Sequence of chain 1.A:
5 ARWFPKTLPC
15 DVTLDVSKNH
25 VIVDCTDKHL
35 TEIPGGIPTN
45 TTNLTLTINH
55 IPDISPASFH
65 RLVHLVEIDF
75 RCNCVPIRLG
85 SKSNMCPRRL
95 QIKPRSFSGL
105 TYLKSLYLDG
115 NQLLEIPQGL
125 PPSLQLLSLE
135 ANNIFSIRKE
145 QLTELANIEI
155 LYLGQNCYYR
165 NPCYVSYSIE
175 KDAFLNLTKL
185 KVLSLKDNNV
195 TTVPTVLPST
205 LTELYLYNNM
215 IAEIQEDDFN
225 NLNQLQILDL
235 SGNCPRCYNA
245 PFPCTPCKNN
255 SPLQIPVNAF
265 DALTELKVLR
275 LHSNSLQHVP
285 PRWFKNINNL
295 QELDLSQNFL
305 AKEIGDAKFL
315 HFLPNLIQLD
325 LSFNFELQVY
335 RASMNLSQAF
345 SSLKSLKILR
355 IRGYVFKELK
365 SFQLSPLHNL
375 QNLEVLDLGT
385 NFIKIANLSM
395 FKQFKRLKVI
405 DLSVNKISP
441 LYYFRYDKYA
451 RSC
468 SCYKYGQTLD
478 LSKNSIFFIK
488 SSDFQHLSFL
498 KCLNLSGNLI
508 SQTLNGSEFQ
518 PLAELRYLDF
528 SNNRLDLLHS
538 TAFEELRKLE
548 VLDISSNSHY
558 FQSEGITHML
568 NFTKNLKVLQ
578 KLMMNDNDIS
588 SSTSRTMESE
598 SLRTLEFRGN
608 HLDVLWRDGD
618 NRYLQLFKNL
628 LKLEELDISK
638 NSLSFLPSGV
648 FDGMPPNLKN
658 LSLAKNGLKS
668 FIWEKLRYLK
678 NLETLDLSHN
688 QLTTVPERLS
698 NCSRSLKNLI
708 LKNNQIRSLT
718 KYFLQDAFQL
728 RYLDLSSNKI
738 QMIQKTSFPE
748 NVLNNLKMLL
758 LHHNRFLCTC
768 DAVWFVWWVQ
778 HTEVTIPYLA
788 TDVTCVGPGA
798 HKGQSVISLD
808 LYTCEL

This small molecule binds to this protein.
Small molecule (SMILES): CC(=O)N[C@H]1[C@H](O[C@H]2[C@H](O)[C@@H](NC(C)=O)CO[C@@H]2CO)O[C@H](CO)[C@@H](O)[C@@H]1O

Binding-site contacts:
Ligand atom C6 contacts residue SER109 of chain 1.A at 4.0 Å.
Ligand atom O7 contacts residue ASN47 of chain 1.A at 3.3 Å (h-bond).
Ligand atom C7 contacts residue ASN47 of chain 1.A at 3.4 Å.
Ligand atom C3 contacts residue ASN47 of chain 1.A at 3.8 Å.
Ligand atom O6 contacts residue VAL70 of chain 1.A at 4.0 Å.
Ligand atom C5 contacts residue ASN47 of chain 1.A at 3.6 Å.
Ligand atom O7 contacts residue GLU71 of chain 1.A at 3.5 Å (salt-bridge).
Ligand atom O6 contacts residue GLU71 of chain 1.A at 3.1 Å (salt-bridge).
Ligand atom C4 contacts residue GLU71 of chain 1.A at 4.0 Å.
Ligand atom C6 contacts residue GLU71 of chain 1.A at 4.2 Å.
Ligand atom C8 contacts residue LYS108 of chain 1.A at 4.1 Å.
Ligand atom N2 contacts residue ASN47 of chain 1.A at 2.9 Å (h-bond).
Ligand atom C6 contacts residue VAL70 of chain 1.A at 4.0 Å (hydrophobic).
Ligand atom C8 contacts residue SER109 of chain 1.A at 4.0 Å.
Ligand atom O5 contacts residue GLU71 of chain 1.A at 3.4 Å.
Ligand atom C4 contacts residue ASN47 of chain 1.A at 4.2 Å.
Ligand atom C8 contacts residue GLN129 of chain 1.A at 3.5 Å.
Ligand atom C7 contacts residue ILE26 of chain 1.A at 4.5 Å (hydrophobic).
Ligand atom C2 contacts residue GLU71 of chain 1.A at 4.0 Å.
Ligand atom O5 contacts residue VAL70 of chain 1.A at 3.5 Å.
Ligand atom C2 contacts residue ASN47 of chain 1.A at 2.4 Å.
Ligand atom C5 contacts residue VAL70 of chain 1.A at 4.0 Å (hydrophobic).
Ligand atom C5 contacts residue GLU71 of chain 1.A at 4.1 Å.
Ligand atom C1 contacts residue VAL70 of chain 1.A at 4.0 Å (hydrophobic).
Ligand atom O6 contacts residue SER109 of chain 1.A at 2.7 Å (h-bond).
Ligand atom C8 contacts residue ILE26 of chain 1.A at 4.0 Å (hydrophobic).
Ligand atom C1 contacts residue ASN47 of chain 1.A at 1.4 Å.
Ligand atom O5 contacts residue ASN47 of chain 1.A at 2.3 Å (h-bond).
Ligand atom C1 contacts residue GLU71 of chain 1.A at 4.1 Å.